Binding-site contacts:
Ligand atom C4 contacts residue ASN92 of chain 1.A at 4.2 Å.
Ligand atom C7 contacts residue ASN92 of chain 1.A at 4.0 Å.
Ligand atom C3 contacts residue ASN92 of chain 1.A at 3.8 Å.
Ligand atom O6 contacts residue ASN92 of chain 1.A at 4.5 Å.
Ligand atom C1 contacts residue ASN92 of chain 1.A at 1.4 Å.
Ligand atom O5 contacts residue ASN92 of chain 1.A at 2.3 Å (h-bond).
Ligand atom O5 contacts residue TYR59 of chain 1.A at 4.2 Å.
Ligand atom O6 contacts residue TYR59 of chain 1.A at 3.2 Å.
Ligand atom N2 contacts residue ASN92 of chain 1.A at 2.9 Å (h-bond).
Ligand atom C5 contacts residue ASN92 of chain 1.A at 3.6 Å.
Ligand atom C6 contacts residue TYR59 of chain 1.A at 3.5 Å (hydrophobic).
Ligand atom C2 contacts residue ASN92 of chain 1.A at 2.5 Å.
Ligand atom C5 contacts residue TYR59 of chain 1.A at 4.2 Å (hydrophobic).

A small-molecule ligand and the protein it binds are described below.
Small molecule (SMILES): CC(=O)N[C@@H]1[C@@H](O)[C@H](O)[C@@H](CO)O[C@H]1O

Sequence of chain 1.A:
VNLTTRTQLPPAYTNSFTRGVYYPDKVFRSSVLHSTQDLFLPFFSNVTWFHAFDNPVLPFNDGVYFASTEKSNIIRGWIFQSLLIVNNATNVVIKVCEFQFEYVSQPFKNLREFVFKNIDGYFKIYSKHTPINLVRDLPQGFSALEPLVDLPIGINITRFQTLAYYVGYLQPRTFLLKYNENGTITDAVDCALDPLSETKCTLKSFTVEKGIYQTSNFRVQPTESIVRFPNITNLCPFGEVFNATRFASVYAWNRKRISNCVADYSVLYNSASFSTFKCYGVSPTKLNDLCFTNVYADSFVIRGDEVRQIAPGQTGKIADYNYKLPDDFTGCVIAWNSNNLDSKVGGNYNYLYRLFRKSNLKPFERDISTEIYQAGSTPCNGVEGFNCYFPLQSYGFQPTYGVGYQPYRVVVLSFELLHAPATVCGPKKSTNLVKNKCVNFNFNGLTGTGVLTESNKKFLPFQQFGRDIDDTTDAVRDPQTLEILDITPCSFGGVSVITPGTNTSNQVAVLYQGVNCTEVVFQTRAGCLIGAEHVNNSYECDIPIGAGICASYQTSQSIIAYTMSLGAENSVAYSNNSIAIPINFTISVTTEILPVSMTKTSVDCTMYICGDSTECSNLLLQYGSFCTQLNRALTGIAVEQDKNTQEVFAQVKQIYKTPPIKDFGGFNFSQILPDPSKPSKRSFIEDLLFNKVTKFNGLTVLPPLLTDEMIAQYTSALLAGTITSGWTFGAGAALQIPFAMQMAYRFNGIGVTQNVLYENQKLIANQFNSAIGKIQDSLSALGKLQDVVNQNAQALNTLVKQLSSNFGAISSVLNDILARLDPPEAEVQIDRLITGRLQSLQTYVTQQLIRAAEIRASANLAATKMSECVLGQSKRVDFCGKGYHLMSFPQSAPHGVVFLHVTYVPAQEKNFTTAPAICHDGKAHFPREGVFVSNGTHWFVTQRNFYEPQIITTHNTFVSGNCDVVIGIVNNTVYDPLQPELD